Sequence of chain 1.B:
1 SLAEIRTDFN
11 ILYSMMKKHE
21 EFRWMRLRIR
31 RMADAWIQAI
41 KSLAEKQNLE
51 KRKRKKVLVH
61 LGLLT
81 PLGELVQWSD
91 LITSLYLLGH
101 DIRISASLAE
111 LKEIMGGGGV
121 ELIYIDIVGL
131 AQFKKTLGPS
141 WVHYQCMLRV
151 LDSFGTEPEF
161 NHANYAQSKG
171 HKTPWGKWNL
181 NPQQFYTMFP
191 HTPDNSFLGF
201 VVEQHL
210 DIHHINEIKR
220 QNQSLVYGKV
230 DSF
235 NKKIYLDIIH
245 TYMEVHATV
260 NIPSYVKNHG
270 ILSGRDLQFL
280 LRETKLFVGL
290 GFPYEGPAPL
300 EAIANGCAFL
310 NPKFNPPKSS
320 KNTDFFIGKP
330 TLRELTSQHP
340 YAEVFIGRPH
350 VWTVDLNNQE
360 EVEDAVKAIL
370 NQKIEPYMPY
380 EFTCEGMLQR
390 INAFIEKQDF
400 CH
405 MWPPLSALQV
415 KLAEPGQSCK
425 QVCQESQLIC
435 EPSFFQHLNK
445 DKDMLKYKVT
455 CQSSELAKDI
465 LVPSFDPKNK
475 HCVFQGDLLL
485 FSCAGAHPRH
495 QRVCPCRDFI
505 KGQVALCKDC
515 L

Binding-site contacts:
Ligand atom O6 contacts residue ASP152 of chain 1.B at 4.0 Å.
Ligand atom C2 contacts residue LYS328 of chain 1.B at 3.9 Å.
Ligand atom O6 contacts residue PHE154 of chain 1.B at 3.6 Å.
Ligand atom C7 contacts residue GLU84 of chain 1.B at 4.0 Å.
Ligand atom O4 contacts residue ASP152 of chain 1.B at 2.5 Å (salt-bridge).
Ligand atom C6 contacts residue GLN132 of chain 1.B at 3.6 Å.
Ligand atom O4 contacts residue ILE127 of chain 1.B at 3.4 Å.
Ligand atom N2 contacts residue GLU84 of chain 1.B at 3.0 Å (salt-bridge).
Ligand atom C3 contacts residue LYS328 of chain 1.B at 3.9 Å.
Ligand atom O6 contacts residue LYS328 of chain 1.B at 3.1 Å (salt-bridge).
Ligand atom O6 contacts residue PRO329 of chain 1.B at 4.0 Å.
Ligand atom C3 contacts residue SER153 of chain 1.B at 4.0 Å.
Ligand atom O3 contacts residue PHE324 of chain 1.B at 3.4 Å.
Ligand atom O3 contacts residue SER153 of chain 1.B at 3.0 Å (h-bond).
Ligand atom C6 contacts residue TRP175 of chain 1.B at 3.5 Å (hydrophobic).
Ligand atom O3 contacts residue LEU151 of chain 1.B at 3.8 Å.
Ligand atom C5 contacts residue TRP175 of chain 1.B at 3.8 Å (hydrophobic).
Ligand atom C6 contacts residue LYS328 of chain 1.B at 3.6 Å.
Ligand atom O4 contacts residue ALA131 of chain 1.B at 3.5 Å.
Ligand atom C4 contacts residue ASP152 of chain 1.B at 3.2 Å.
Ligand atom O6 contacts residue PRO81 of chain 1.B at 3.7 Å.
Ligand atom C4 contacts residue SER153 of chain 1.B at 4.0 Å.
Ligand atom C1 contacts residue TRP175 of chain 1.B at 4.0 Å (hydrophobic).
Ligand atom C6 contacts residue ASP152 of chain 1.B at 4.1 Å.
Ligand atom C2 contacts residue GLU84 of chain 1.B at 3.7 Å.
Ligand atom O2 contacts residue LYS328 of chain 1.B at 3.7 Å.
Ligand atom C6 contacts residue PRO329 of chain 1.B at 4.0 Å (hydrophobic).
Ligand atom C5 contacts residue VAL128 of chain 1.B at 3.9 Å (hydrophobic).
Ligand atom C5 contacts residue LYS328 of chain 1.B at 3.9 Å.
Ligand atom O4 contacts residue PHE324 of chain 1.B at 3.5 Å.
Ligand atom C6 contacts residue VAL128 of chain 1.B at 3.4 Å (hydrophobic).
Ligand atom C8 contacts residue GLU84 of chain 1.B at 3.6 Å.
Ligand atom O3 contacts residue ASP152 of chain 1.B at 3.6 Å.
Ligand atom O5 contacts residue TRP175 of chain 1.B at 3.9 Å.
Ligand atom C1 contacts residue LYS328 of chain 1.B at 3.9 Å.
Ligand atom O6 contacts residue GLN132 of chain 1.B at 3.3 Å (h-bond).
Ligand atom C6 contacts residue PRO81 of chain 1.B at 3.8 Å (hydrophobic).
Ligand atom O3 contacts residue LYS328 of chain 1.B at 2.9 Å (salt-bridge).
Ligand atom O5 contacts residue LYS328 of chain 1.B at 2.9 Å (salt-bridge).
Ligand atom O4 contacts residue VAL128 of chain 1.B at 3.6 Å.

The small molecule below binds the protein below.
Small molecule (SMILES): CC(=O)N[C@H]1[C@H](O[C@@H]2[C@@H](OC[C@H]3O[C@H](O)[C@@H](O)[C@@H](O[C@H]4O[C@H](CO)[C@@H](O)[C@H](O)[C@@H]4O[C@@H]4O[C@H](CO)[C@@H](O)[C@H](O)[C@H]4NC(C)=O)[C@@H]3O)O[C@H](CO)[C@@H](O)[C@@H]2O)O[C@H](CO)[C@@H](O)[C@@H]1O